Binding-site contacts:
Ligand atom C20 contacts residue LEU79 of chain 1.B at 3.4 Å (hydrophobic).
Ligand atom C2 contacts residue ASP277 of chain 1.B at 3.8 Å.
Ligand atom C17 contacts residue ILE167 of chain 1.B at 3.8 Å (hydrophobic).
Ligand atom S21 contacts residue GLY279 of chain 1.B at 3.4 Å (h-bond).
Ligand atom C2 contacts residue ASP81 of chain 1.B at 3.5 Å.
Ligand atom C10 contacts residue GLN122 of chain 1.B at 3.7 Å.
Ligand atom C13 contacts residue ARG177 of chain 1.B at 3.8 Å.
Ligand atom C14 contacts residue VAL118 of chain 1.B at 3.7 Å (hydrophobic).
Ligand atom S21 contacts residue LEU79 of chain 1.B at 3.8 Å.
Ligand atom C18 contacts residue PHE157 of chain 1.B at 3.9 Å (hydrophobic).
Ligand atom C15 contacts residue VAL118 of chain 1.B at 3.6 Å (hydrophobic).
Ligand atom N3 contacts residue GLY83 of chain 1.B at 3.9 Å.
Ligand atom C10 contacts residue TYR120 of chain 1.B at 4.0 Å (hydrophobic).
Ligand atom S1 contacts residue ASP277 of chain 1.B at 3.9 Å.
Ligand atom C17 contacts residue ASP81 of chain 1.B at 4.1 Å.
Ligand atom C9 contacts residue TYR120 of chain 1.B at 3.6 Å (hydrophobic).
Ligand atom N3 contacts residue GLY279 of chain 1.B at 3.8 Å.
Ligand atom C8 contacts residue TYR120 of chain 1.B at 3.8 Å (hydrophobic).
Ligand atom C19 contacts residue PHE157 of chain 1.B at 3.7 Å (hydrophobic).
Ligand atom C18 contacts residue TYR120 of chain 1.B at 3.5 Å (hydrophobic).
Ligand atom S1 contacts residue THR280 of chain 1.B at 3.7 Å.
Ligand atom N16 contacts residue VAL118 of chain 1.B at 4.0 Å.
Ligand atom C6 contacts residue ASP81 of chain 1.B at 3.8 Å.
Ligand atom C19 contacts residue TYR120 of chain 1.B at 3.8 Å (hydrophobic).
Ligand atom S21 contacts residue ASP81 of chain 1.B at 4.0 Å.
Ligand atom C5 contacts residue ASP81 of chain 1.B at 3.7 Å.
Ligand atom C2 contacts residue GLY279 of chain 1.B at 3.9 Å.
Ligand atom C15 contacts residue SER84 of chain 1.B at 3.8 Å.
Ligand atom C18 contacts residue ILE167 of chain 1.B at 4.1 Å (hydrophobic).
Ligand atom N3 contacts residue ASP81 of chain 1.B at 2.9 Å (salt-bridge).
Ligand atom C6 contacts residue ILE167 of chain 1.B at 4.1 Å (hydrophobic).
Ligand atom S21 contacts residue ILE167 of chain 1.B at 3.9 Å.
Ligand atom N4 contacts residue ASP81 of chain 1.B at 2.8 Å (salt-bridge).
Ligand atom N12 contacts residue TYR120 of chain 1.B at 4.1 Å.
Ligand atom N16 contacts residue SER84 of chain 1.B at 3.5 Å.
Ligand atom N3 contacts residue THR280 of chain 1.B at 4.1 Å.
Ligand atom N3 contacts residue ASP277 of chain 1.B at 2.8 Å (salt-bridge).
Ligand atom C14 contacts residue ARG177 of chain 1.B at 3.8 Å.
Ligand atom C11 contacts residue SER84 of chain 1.B at 4.1 Å.
Ligand atom S1 contacts residue GLY279 of chain 1.B at 4.1 Å.

The small molecule below binds the protein below.
Small molecule (SMILES): NC1=N[C@@]2(c3cccs3)CN(c3ncccn3)C[C@H]2CS1

Sequence of chain 1.B:
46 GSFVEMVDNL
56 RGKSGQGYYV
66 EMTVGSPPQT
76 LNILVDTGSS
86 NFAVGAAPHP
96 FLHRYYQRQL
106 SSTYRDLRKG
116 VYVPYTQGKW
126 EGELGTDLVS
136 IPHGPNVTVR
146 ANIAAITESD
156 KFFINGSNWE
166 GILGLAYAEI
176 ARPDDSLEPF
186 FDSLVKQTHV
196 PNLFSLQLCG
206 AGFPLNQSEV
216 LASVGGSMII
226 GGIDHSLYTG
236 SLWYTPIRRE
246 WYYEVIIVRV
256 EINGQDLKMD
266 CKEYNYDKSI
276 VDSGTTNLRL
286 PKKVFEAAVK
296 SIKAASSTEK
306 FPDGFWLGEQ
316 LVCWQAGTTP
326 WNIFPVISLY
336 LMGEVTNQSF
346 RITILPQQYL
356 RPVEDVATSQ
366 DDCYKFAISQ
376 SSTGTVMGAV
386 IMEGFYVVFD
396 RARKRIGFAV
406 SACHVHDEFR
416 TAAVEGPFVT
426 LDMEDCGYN